The protein below binds the small molecule below.
Small molecule (SMILES): CC1=N[C@@H]2[C@@H](O)[C@H](O)[C@@H](CO)O[C@@H]2S1

Sequence of chain 1.B:
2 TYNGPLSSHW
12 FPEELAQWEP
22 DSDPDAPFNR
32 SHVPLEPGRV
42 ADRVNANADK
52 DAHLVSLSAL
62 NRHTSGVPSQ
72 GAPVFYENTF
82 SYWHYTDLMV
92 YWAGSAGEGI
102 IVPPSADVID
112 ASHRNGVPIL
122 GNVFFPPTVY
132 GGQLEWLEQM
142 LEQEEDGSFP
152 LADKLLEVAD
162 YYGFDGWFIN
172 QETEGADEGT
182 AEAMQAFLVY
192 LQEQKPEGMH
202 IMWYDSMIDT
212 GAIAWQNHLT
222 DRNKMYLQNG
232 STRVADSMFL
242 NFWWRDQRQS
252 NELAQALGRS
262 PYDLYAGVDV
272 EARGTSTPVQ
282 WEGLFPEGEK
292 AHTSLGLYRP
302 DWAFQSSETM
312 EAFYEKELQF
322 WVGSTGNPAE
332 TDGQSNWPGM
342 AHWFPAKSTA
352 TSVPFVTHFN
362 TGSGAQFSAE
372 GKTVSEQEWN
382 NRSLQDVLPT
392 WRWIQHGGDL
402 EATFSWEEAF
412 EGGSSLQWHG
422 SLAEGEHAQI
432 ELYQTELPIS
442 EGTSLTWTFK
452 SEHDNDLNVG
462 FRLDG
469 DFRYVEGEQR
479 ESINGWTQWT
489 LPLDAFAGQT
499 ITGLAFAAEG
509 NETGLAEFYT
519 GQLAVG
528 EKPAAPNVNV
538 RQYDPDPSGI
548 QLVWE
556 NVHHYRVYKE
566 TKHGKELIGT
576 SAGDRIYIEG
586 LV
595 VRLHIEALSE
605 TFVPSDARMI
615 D

Binding-site contacts:
Ligand atom O3 contacts residue TRP93 of chain 1.B at 3.5 Å.
Ligand atom C2 contacts residue GLU173 of chain 1.B at 3.4 Å.
Ligand atom C7 contacts residue TYR205 of chain 1.B at 3.7 Å (hydrophobic).
Ligand atom C5 contacts residue PHE243 of chain 1.B at 3.9 Å (hydrophobic).
Ligand atom C2 contacts residue TYR205 of chain 1.B at 3.9 Å (hydrophobic).
Ligand atom C6 contacts residue TYR299 of chain 1.B at 3.9 Å (hydrophobic).
Ligand atom C8 contacts residue PHE169 of chain 1.B at 3.2 Å (hydrophobic).
Ligand atom C7 contacts residue ASN171 of chain 1.B at 3.4 Å.
Ligand atom C6 contacts residue ASP270 of chain 1.B at 3.7 Å.
Ligand atom O5 contacts residue PHE243 of chain 1.B at 3.4 Å.
Ligand atom N2 contacts residue ASN171 of chain 1.B at 2.6 Å (h-bond).
Ligand atom C3 contacts residue TYR299 of chain 1.B at 3.6 Å (hydrophobic).
Ligand atom C4 contacts residue BMA1 of chain 1.F at 2.6 Å.
Ligand atom C3 contacts residue BMA1 of chain 1.F at 3.7 Å.
Ligand atom C3 contacts residue TRP93 of chain 1.B at 3.9 Å (hydrophobic).
Ligand atom O3 contacts residue GLU173 of chain 1.B at 3.5 Å (salt-bridge).
Ligand atom O6 contacts residue BMA1 of chain 1.F at 3.5 Å.
Ligand atom C8 contacts residue TYR205 of chain 1.B at 3.8 Å (hydrophobic).
Ligand atom C8 contacts residue ASN171 of chain 1.B at 3.4 Å.
Ligand atom S1 contacts residue PHE243 of chain 1.B at 3.4 Å.
Ligand atom C6 contacts residue BMA1 of chain 1.F at 3.3 Å.
Ligand atom C2 contacts residue ASN171 of chain 1.B at 3.7 Å.
Ligand atom O4 contacts residue BMA1 of chain 1.F at 1.3 Å.
Ligand atom O3 contacts residue PHE125 of chain 1.B at 3.4 Å.
Ligand atom N2 contacts residue TRP93 of chain 1.B at 3.6 Å.
Ligand atom C4 contacts residue TYR299 of chain 1.B at 3.7 Å (hydrophobic).
Ligand atom C7 contacts residue TRP93 of chain 1.B at 3.9 Å (hydrophobic).
Ligand atom S1 contacts residue TYR299 of chain 1.B at 3.9 Å.
Ligand atom C6 contacts residue PHE243 of chain 1.B at 3.9 Å (hydrophobic).
Ligand atom O5 contacts residue TYR205 of chain 1.B at 3.7 Å.
Ligand atom C8 contacts residue TRP93 of chain 1.B at 3.6 Å (hydrophobic).
Ligand atom C1 contacts residue TYR205 of chain 1.B at 3.0 Å (hydrophobic).
Ligand atom C5 contacts residue TYR299 of chain 1.B at 3.6 Å (hydrophobic).
Ligand atom N2 contacts residue TYR205 of chain 1.B at 3.5 Å.
Ligand atom O4 contacts residue TYR299 of chain 1.B at 3.0 Å (h-bond).
Ligand atom N2 contacts residue GLU173 of chain 1.B at 3.9 Å.
Ligand atom S1 contacts residue TYR205 of chain 1.B at 3.7 Å.
Ligand atom C5 contacts residue BMA1 of chain 1.F at 3.4 Å.
Ligand atom C8 contacts residue LEU58 of chain 1.B at 3.5 Å (hydrophobic).
Ligand atom O3 contacts residue BMA1 of chain 1.F at 3.4 Å (h-bond).